The protein below binds the small molecule below.
Small molecule (SMILES): N#CCC(=O)N1CCC[C@@H](n2nnc3cnc4[nH]ccc4c32)C1

Sequence of chain 1.B:
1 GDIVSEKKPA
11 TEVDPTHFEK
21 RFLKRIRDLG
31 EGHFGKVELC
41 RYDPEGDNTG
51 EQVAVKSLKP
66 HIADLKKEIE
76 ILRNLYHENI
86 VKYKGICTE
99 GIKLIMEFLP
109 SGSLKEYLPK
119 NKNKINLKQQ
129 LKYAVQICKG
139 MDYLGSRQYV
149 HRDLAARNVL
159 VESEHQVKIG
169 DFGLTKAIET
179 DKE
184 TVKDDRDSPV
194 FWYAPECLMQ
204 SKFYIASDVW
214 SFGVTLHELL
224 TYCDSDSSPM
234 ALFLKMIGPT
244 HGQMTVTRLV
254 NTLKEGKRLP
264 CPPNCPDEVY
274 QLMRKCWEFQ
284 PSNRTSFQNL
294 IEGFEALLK

Binding-site contacts:
Ligand atom N25 contacts residue GLY32 of chain 1.B at 3.1 Å (h-bond).
Ligand atom N11 contacts residue EDO1 of chain 1.D at 3.5 Å.
Ligand atom C24 contacts residue GLU31 of chain 1.B at 3.5 Å.
Ligand atom C5 contacts residue ALA54 of chain 1.B at 3.5 Å (hydrophobic).
Ligand atom C17 contacts residue ASN156 of chain 1.B at 3.7 Å.
Ligand atom C21 contacts residue VAL37 of chain 1.B at 3.6 Å (hydrophobic).
Ligand atom C23 contacts residue ASP169 of chain 1.B at 3.5 Å.
Ligand atom C2 contacts residue MET104 of chain 1.B at 3.7 Å (hydrophobic).
Ligand atom C18 contacts residue ARG155 of chain 1.B at 3.6 Å.
Ligand atom O22 contacts residue VAL37 of chain 1.B at 3.2 Å.
Ligand atom C9 contacts residue PHE106 of chain 1.B at 3.6 Å (hydrophobic).
Ligand atom C18 contacts residue ASN156 of chain 1.B at 3.2 Å.
Ligand atom N25 contacts residue GLY35 of chain 1.B at 3.4 Å.
Ligand atom N3 contacts residue GLU105 of chain 1.B at 2.7 Å (salt-bridge).
Ligand atom C9 contacts residue LEU107 of chain 1.B at 3.2 Å (hydrophobic).
Ligand atom C24 contacts residue GLY32 of chain 1.B at 3.2 Å.
Ligand atom O22 contacts residue GLY30 of chain 1.B at 3.0 Å.
Ligand atom C1 contacts residue LEU158 of chain 1.B at 3.7 Å (hydrophobic).
Ligand atom N11 contacts residue LEU29 of chain 1.B at 3.7 Å.
Ligand atom N25 contacts residue LYS56 of chain 1.B at 3.5 Å.
Ligand atom C16 contacts residue LEU158 of chain 1.B at 3.8 Å (hydrophobic).
Ligand atom N25 contacts residue GLU31 of chain 1.B at 3.6 Å.
Ligand atom C24 contacts residue VAL37 of chain 1.B at 3.8 Å (hydrophobic).
Ligand atom C17 contacts residue GLY168 of chain 1.B at 3.5 Å.
Ligand atom C2 contacts residue GLU105 of chain 1.B at 3.7 Å.
Ligand atom N3 contacts residue ALA54 of chain 1.B at 3.2 Å.
Ligand atom C7 contacts residue LEU158 of chain 1.B at 3.5 Å (hydrophobic).
Ligand atom C8 contacts residue LEU29 of chain 1.B at 3.8 Å (hydrophobic).
Ligand atom N10 contacts residue PHE106 of chain 1.B at 3.5 Å.
Ligand atom C5 contacts residue GLU105 of chain 1.B at 3.8 Å.
Ligand atom N25 contacts residue LYS36 of chain 1.B at 3.3 Å (salt-bridge).
Ligand atom N10 contacts residue LEU107 of chain 1.B at 2.9 Å (h-bond).
Ligand atom N12 contacts residue LEU29 of chain 1.B at 3.6 Å.
Ligand atom C8 contacts residue LEU158 of chain 1.B at 3.6 Å (hydrophobic).
Ligand atom O22 contacts residue GLU31 of chain 1.B at 3.4 Å (salt-bridge).
Ligand atom C5 contacts residue LEU158 of chain 1.B at 3.5 Å (hydrophobic).
Ligand atom C17 contacts residue ASP169 of chain 1.B at 3.6 Å.
Ligand atom N3 contacts residue LEU158 of chain 1.B at 3.7 Å.
Ligand atom C6 contacts residue LEU158 of chain 1.B at 3.5 Å (hydrophobic).
Ligand atom C2 contacts residue ALA54 of chain 1.B at 3.5 Å (hydrophobic).